Binding-site contacts:
Ligand atom N9 contacts residue ILE246 of chain 1.A at 4.1 Å.
Ligand atom C15 contacts residue LEU189 of chain 1.A at 3.5 Å (hydrophobic).
Ligand atom C7 contacts residue LEU189 of chain 1.A at 4.0 Å (hydrophobic).
Ligand atom C11 contacts residue LEU189 of chain 1.A at 3.6 Å (hydrophobic).
Ligand atom N9 contacts residue GLN280 of chain 1.A at 3.1 Å (h-bond).
Ligand atom C6 contacts residue PHE283 of chain 1.A at 3.4 Å (hydrophobic).
Ligand atom N3 contacts residue PHE283 of chain 1.A at 4.1 Å.
Ligand atom N3 contacts residue MET267 of chain 1.A at 3.5 Å (h-bond).
Ligand atom C15 contacts residue PHE193 of chain 1.A at 3.5 Å (hydrophobic).
Ligand atom O12 contacts residue LEU189 of chain 1.A at 3.5 Å.
Ligand atom C14 contacts residue MET267 of chain 1.A at 4.1 Å (hydrophobic).
Ligand atom N8 contacts residue PHE283 of chain 1.A at 3.7 Å.
Ligand atom N8 contacts residue ILE246 of chain 1.A at 3.9 Å.
Ligand atom N9 contacts residue PHE283 of chain 1.A at 3.8 Å.
Ligand atom C10 contacts residue PHE283 of chain 1.A at 3.7 Å (hydrophobic).
Ligand atom C2 contacts residue PHE250 of chain 1.A at 3.7 Å (hydrophobic).
Ligand atom C19 contacts residue GLN280 of chain 1.A at 4.0 Å.
Ligand atom C13 contacts residue LEU189 of chain 1.A at 3.7 Å (hydrophobic).
Ligand atom S4 contacts residue LEU189 of chain 1.A at 4.1 Å.
Ligand atom C18 contacts residue VAL232 of chain 1.A at 4.1 Å (hydrophobic).
Ligand atom C5 contacts residue PHE250 of chain 1.A at 4.1 Å (hydrophobic).
Ligand atom C19 contacts residue PHE283 of chain 1.A at 4.1 Å (hydrophobic).
Ligand atom C10 contacts residue GLN280 of chain 1.A at 3.6 Å.
Ligand atom C2 contacts residue PHE283 of chain 1.A at 3.3 Å (hydrophobic).
Ligand atom C16 contacts residue GLN280 of chain 1.A at 3.2 Å.
Ligand atom C16 contacts residue PHE283 of chain 1.A at 3.5 Å (hydrophobic).
Ligand atom C19 contacts residue ILE246 of chain 1.A at 3.4 Å (hydrophobic).
Ligand atom C18 contacts residue PHE283 of chain 1.A at 4.0 Å (hydrophobic).
Ligand atom C18 contacts residue ILE246 of chain 1.A at 3.3 Å (hydrophobic).
Ligand atom C16 contacts residue PHE250 of chain 1.A at 4.2 Å (hydrophobic).
Ligand atom C11 contacts residue PHE193 of chain 1.A at 3.4 Å (hydrophobic).
Ligand atom C19 contacts residue VAL232 of chain 1.A at 3.9 Å (hydrophobic).
Ligand atom C17 contacts residue MET267 of chain 1.A at 3.4 Å (hydrophobic).
Ligand atom C13 contacts residue PHE283 of chain 1.A at 4.0 Å (hydrophobic).
Ligand atom C14 contacts residue PHE283 of chain 1.A at 3.3 Å (hydrophobic).
Ligand atom C1 contacts residue PHE283 of chain 1.A at 3.8 Å (hydrophobic).
Ligand atom C15 contacts residue VAL287 of chain 1.A at 3.8 Å (hydrophobic).
Ligand atom C1 contacts residue PHE250 of chain 1.A at 3.9 Å (hydrophobic).
Ligand atom C14 contacts residue PHE250 of chain 1.A at 3.9 Å (hydrophobic).
Ligand atom C5 contacts residue PHE283 of chain 1.A at 3.3 Å (hydrophobic).

Sequence of chain 1.A:
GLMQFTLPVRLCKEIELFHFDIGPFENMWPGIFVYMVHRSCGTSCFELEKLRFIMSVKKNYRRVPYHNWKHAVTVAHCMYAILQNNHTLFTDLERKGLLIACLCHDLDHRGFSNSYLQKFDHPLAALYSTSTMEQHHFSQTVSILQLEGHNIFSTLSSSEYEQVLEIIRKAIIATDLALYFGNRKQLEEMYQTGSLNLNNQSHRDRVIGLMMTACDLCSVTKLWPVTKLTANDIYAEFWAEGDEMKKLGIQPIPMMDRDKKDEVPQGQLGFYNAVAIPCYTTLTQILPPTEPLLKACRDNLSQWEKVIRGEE

The small molecule below binds the protein below.
Small molecule (SMILES): O=C(NCc1cccs1)c1ccc2nccnc2c1